Sequence of chain 1.C:
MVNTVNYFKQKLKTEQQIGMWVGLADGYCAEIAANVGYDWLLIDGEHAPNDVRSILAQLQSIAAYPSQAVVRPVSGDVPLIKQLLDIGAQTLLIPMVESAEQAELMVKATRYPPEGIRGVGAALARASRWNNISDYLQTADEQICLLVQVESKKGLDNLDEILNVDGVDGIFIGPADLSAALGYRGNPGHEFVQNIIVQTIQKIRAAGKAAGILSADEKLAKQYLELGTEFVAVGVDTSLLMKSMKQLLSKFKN

A protein and the small-molecule ligand that binds it are described below.
Small molecule (SMILES): CC(=O)C(=O)O

Binding-site contacts:
Ligand atom CA contacts residue GLU151 of chain 1.C at 4.2 Å.
Ligand atom C contacts residue ZN1 of chain 1.J at 3.0 Å.
Ligand atom O contacts residue VAL120 of chain 1.A at 4.2 Å.
Ligand atom O3 contacts residue ARG72 of chain 1.C at 2.9 Å (salt-bridge).
Ligand atom OXT contacts residue PRO175 of chain 1.C at 3.2 Å (h-bond).
Ligand atom C contacts residue ALA176 of chain 1.C at 3.6 Å (hydrophobic).
Ligand atom C contacts residue GLY174 of chain 1.C at 3.4 Å.
Ligand atom C contacts residue PRO175 of chain 1.C at 3.8 Å (hydrophobic).
Ligand atom OXT contacts residue ZN1 of chain 1.J at 4.3 Å.
Ligand atom CB contacts residue TRP21 of chain 1.C at 4.1 Å (hydrophobic).
Ligand atom O3 contacts residue GLU151 of chain 1.C at 3.3 Å (salt-bridge).
Ligand atom OXT contacts residue ASP177 of chain 1.C at 4.2 Å.
Ligand atom C contacts residue GLU151 of chain 1.C at 4.1 Å.
Ligand atom CA contacts residue ARG72 of chain 1.C at 3.7 Å.
Ligand atom O contacts residue ALA176 of chain 1.C at 3.5 Å (h-bond).
Ligand atom O contacts residue ZN1 of chain 1.J at 2.3 Å.
Ligand atom O3 contacts residue GLY174 of chain 1.C at 4.1 Å.
Ligand atom O3 contacts residue GLN149 of chain 1.C at 3.1 Å (h-bond).
Ligand atom CA contacts residue GLY174 of chain 1.C at 4.0 Å.
Ligand atom CA contacts residue ZN1 of chain 1.J at 2.8 Å.
Ligand atom CB contacts residue ZN1 of chain 1.J at 4.1 Å.
Ligand atom CB contacts residue LEU214 of chain 1.C at 3.9 Å (hydrophobic).
Ligand atom CB contacts residue ARG72 of chain 1.C at 3.7 Å.
Ligand atom CA contacts residue GLN149 of chain 1.C at 4.0 Å.
Ligand atom OXT contacts residue GLY174 of chain 1.C at 3.3 Å.
Ligand atom O3 contacts residue ZN1 of chain 1.J at 2.0 Å.
Ligand atom OXT contacts residue ALA176 of chain 1.C at 2.8 Å (h-bond).
Ligand atom C contacts residue ASP177 of chain 1.C at 4.0 Å.
Ligand atom O contacts residue ASP177 of chain 1.C at 3.0 Å (salt-bridge).
Ligand atom O contacts residue GLU151 of chain 1.C at 3.2 Å (salt-bridge).
Ligand atom O contacts residue PRO175 of chain 1.C at 4.0 Å.
Ligand atom O contacts residue GLY174 of chain 1.C at 3.4 Å.
Ligand atom O3 contacts residue ASP177 of chain 1.C at 4.0 Å.

Sequence of chain 1.A:
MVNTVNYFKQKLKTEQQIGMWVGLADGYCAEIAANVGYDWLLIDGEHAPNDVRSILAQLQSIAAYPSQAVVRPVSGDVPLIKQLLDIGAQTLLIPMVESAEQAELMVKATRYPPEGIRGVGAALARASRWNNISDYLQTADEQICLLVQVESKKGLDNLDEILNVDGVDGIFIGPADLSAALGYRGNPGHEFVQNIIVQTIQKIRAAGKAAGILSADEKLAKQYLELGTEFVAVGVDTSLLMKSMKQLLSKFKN